Binding-site contacts:
Ligand atom O1E contacts residue ASN27 of chain 1.D at 3.5 Å (h-bond).
Ligand atom O1E contacts residue LYS26 of chain 1.D at 3.1 Å.
Ligand atom O4U contacts residue ASP131 of chain 1.D at 3.2 Å (salt-bridge).
Ligand atom O4U contacts residue PRO129 of chain 1.D at 3.2 Å (h-bond).
Ligand atom O3 contacts residue ASP312 of chain 1.D at 3.1 Å (salt-bridge).
Ligand atom C4U contacts residue PRO129 of chain 1.D at 3.0 Å (hydrophobic).
Ligand atom O4U contacts residue LEU132 of chain 1.D at 2.9 Å (h-bond).
Ligand atom C4U contacts residue ASP131 of chain 1.D at 3.5 Å.
Ligand atom N3U contacts residue PRO129 of chain 1.D at 3.3 Å (h-bond).
Ligand atom C3D contacts residue VAL334 of chain 1.D at 3.4 Å (hydrophobic).
Ligand atom O4 contacts residue ASP312 of chain 1.D at 2.6 Å (salt-bridge).
Ligand atom C8 contacts residue ASN27 of chain 1.D at 3.3 Å.
Ligand atom O7 contacts residue ASN27 of chain 1.D at 3.1 Å.
Ligand atom C7 contacts residue ASN27 of chain 1.D at 3.1 Å.
Ligand atom O4 contacts residue PHE335 of chain 1.D at 3.4 Å.
Ligand atom O2D contacts residue PRO129 of chain 1.D at 3.4 Å.
Ligand atom C5D contacts residue VAL334 of chain 1.D at 3.6 Å (hydrophobic).
Ligand atom O2A contacts residue SER169 of chain 1.D at 3.4 Å.
Ligand atom O4U contacts residue ILE130 of chain 1.D at 3.1 Å.
Ligand atom C5U contacts residue SER169 of chain 1.D at 3.5 Å.
Ligand atom O2D contacts residue SER127 of chain 1.D at 3.1 Å (h-bond).
Ligand atom C2 contacts residue ASN27 of chain 1.D at 3.4 Å.
Ligand atom O4D contacts residue PHE167 of chain 1.D at 3.3 Å.
Ligand atom O2U contacts residue PRO129 of chain 1.D at 3.6 Å.
Ligand atom O2D contacts residue ARG128 of chain 1.D at 3.6 Å.
Ligand atom C8 contacts residue ALA100 of chain 1.D at 3.5 Å (hydrophobic).
Ligand atom O3 contacts residue ASN27 of chain 1.D at 3.1 Å (h-bond).
Ligand atom O1B contacts residue VAL170 of chain 1.D at 3.4 Å.
Ligand atom N2 contacts residue ASN27 of chain 1.D at 3.5 Å (h-bond).
Ligand atom O3D contacts residue VAL334 of chain 1.D at 2.4 Å (h-bond).
Ligand atom C5U contacts residue PRO129 of chain 1.D at 3.2 Å (hydrophobic).
Ligand atom C4 contacts residue ASP312 of chain 1.D at 3.3 Å.
Ligand atom O1B contacts residue GLY171 of chain 1.D at 2.9 Å (h-bond).
Ligand atom O1 contacts residue ARG128 of chain 1.D at 3.4 Å (salt-bridge).
Ligand atom O2B contacts residue ARG128 of chain 1.D at 2.8 Å (salt-bridge).
Ligand atom N3U contacts residue ASP131 of chain 1.D at 2.8 Å (salt-bridge).
Ligand atom O1A contacts residue VAL170 of chain 1.D at 3.6 Å.
Ligand atom O4 contacts residue ARG338 of chain 1.D at 3.6 Å.
Ligand atom O1A contacts residue SER169 of chain 1.D at 2.6 Å (h-bond).
Ligand atom O2A contacts residue VAL170 of chain 1.D at 2.8 Å (h-bond).

Sequence of chain 1.D:
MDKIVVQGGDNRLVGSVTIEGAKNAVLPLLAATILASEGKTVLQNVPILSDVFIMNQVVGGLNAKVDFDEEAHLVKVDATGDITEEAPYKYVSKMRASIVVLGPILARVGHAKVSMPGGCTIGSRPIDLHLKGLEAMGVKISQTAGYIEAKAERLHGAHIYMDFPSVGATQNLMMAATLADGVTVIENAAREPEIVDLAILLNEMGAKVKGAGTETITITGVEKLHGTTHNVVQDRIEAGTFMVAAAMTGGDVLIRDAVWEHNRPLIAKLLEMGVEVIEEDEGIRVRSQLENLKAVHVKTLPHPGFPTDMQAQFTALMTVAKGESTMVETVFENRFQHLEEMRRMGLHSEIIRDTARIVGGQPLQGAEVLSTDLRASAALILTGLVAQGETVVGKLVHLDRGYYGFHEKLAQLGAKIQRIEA

This protein binds this small molecule.
Small molecule (SMILES): C=C(O[C@H]1[C@H](O)[C@@H](CO)O[C@H](O[P](=O)(O)O[P](=O)(O)OC[C@H]2O[C@@H](n3ccc(=O)[nH]c3=O)[C@H](O)[C@@H]2O)[C@@H]1NC(C)=O)C(=O)O